Sequence of chain 1.E:
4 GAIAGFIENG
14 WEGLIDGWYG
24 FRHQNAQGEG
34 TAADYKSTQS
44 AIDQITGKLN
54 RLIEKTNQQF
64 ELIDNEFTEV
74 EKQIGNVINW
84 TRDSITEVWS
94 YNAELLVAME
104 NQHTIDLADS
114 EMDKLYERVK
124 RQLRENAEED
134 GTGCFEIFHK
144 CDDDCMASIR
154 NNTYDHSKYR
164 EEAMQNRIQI

Binding-site contacts:
Ligand atom C4 contacts residue ASN154 of chain 1.E at 4.2 Å.
Ligand atom C7 contacts residue THR156 of chain 1.E at 4.2 Å.
Ligand atom O5 contacts residue THR156 of chain 1.E at 4.0 Å.
Ligand atom O6 contacts residue ALA150 of chain 1.E at 3.5 Å.
Ligand atom C2 contacts residue ASN154 of chain 1.E at 2.5 Å.
Ligand atom C6 contacts residue ALA150 of chain 1.E at 3.9 Å (hydrophobic).
Ligand atom O7 contacts residue ASN154 of chain 1.E at 3.1 Å (h-bond).
Ligand atom C7 contacts residue ASN154 of chain 1.E at 3.2 Å.
Ligand atom O5 contacts residue ASN154 of chain 1.E at 2.4 Å (h-bond).
Ligand atom O5 contacts residue ALA150 of chain 1.E at 4.1 Å.
Ligand atom O6 contacts residue ASP147 of chain 1.E at 4.2 Å.
Ligand atom C1 contacts residue THR156 of chain 1.E at 3.4 Å.
Ligand atom C8 contacts residue ASN154 of chain 1.E at 4.4 Å.
Ligand atom C8 contacts residue THR156 of chain 1.E at 4.2 Å.
Ligand atom C2 contacts residue THR156 of chain 1.E at 4.2 Å.
Ligand atom C3 contacts residue ASN154 of chain 1.E at 3.8 Å.
Ligand atom C5 contacts residue ASN154 of chain 1.E at 3.7 Å.
Ligand atom N2 contacts residue ASN154 of chain 1.E at 2.9 Å (h-bond).
Ligand atom C5 contacts residue THR156 of chain 1.E at 4.2 Å.
Ligand atom N2 contacts residue THR156 of chain 1.E at 3.5 Å.
Ligand atom C1 contacts residue ASN154 of chain 1.E at 1.4 Å.
Ligand atom C6 contacts residue ASP147 of chain 1.E at 3.8 Å.

The protein below binds the small molecule below.
Small molecule (SMILES): CC(=O)N[C@@H]1[C@@H](O)[C@H](O)[C@@H](CO)O[C@H]1O